Sequence of chain 3.A:
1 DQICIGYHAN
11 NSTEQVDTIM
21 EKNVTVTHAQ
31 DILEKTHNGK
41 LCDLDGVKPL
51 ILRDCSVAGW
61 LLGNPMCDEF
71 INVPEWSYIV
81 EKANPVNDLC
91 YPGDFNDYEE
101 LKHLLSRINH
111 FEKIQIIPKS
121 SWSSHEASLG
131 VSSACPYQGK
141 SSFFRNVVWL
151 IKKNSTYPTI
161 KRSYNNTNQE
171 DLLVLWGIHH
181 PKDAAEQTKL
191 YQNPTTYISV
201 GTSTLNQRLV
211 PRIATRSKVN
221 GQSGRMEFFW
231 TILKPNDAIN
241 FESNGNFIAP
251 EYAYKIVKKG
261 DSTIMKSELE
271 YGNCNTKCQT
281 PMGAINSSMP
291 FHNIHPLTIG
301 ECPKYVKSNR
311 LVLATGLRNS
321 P

Binding-site contacts:
Ligand atom C5 contacts residue ASN286 of chain 3.A at 3.6 Å.
Ligand atom N2 contacts residue ASN286 of chain 3.A at 3.1 Å (h-bond).
Ligand atom C7 contacts residue ASN286 of chain 3.A at 3.5 Å.
Ligand atom C4 contacts residue ASN286 of chain 3.A at 4.3 Å.
Ligand atom O7 contacts residue ASN286 of chain 3.A at 3.6 Å.
Ligand atom C1 contacts residue ASN286 of chain 3.A at 1.4 Å.
Ligand atom C3 contacts residue ASN286 of chain 3.A at 3.9 Å.
Ligand atom C2 contacts residue ASN286 of chain 3.A at 2.6 Å.
Ligand atom O5 contacts residue ASN286 of chain 3.A at 2.3 Å (h-bond).

The small molecule below binds the protein below.
Small molecule (SMILES): CC(=O)N[C@@H]1[C@@H](O)[C@H](O)[C@@H](CO)O[C@H]1O